A protein and the small-molecule ligand that binds it are described below.
Small molecule (SMILES): O=C([O-])C(=O)[O-]

Sequence of chain 1.A:
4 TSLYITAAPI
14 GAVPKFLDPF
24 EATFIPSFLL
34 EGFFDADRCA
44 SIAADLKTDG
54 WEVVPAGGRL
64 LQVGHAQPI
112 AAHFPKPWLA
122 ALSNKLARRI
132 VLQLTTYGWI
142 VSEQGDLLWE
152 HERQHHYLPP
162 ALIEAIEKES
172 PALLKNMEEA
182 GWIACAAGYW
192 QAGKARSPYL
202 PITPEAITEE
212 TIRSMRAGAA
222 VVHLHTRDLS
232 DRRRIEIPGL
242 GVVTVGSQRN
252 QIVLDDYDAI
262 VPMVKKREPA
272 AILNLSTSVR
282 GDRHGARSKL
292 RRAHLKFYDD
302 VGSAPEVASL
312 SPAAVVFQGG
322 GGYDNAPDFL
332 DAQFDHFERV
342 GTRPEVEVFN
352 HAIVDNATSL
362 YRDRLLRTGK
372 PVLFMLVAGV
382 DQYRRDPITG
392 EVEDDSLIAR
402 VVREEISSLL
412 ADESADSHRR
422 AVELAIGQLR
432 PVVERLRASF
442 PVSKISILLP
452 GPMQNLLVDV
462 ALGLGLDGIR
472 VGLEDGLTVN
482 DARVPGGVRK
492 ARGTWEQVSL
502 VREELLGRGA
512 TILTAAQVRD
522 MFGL

Binding-site contacts:
Ligand atom O1 contacts residue PHE350 of chain 1.A at 3.5 Å.
Ligand atom C1 contacts residue PHE318 of chain 1.A at 4.2 Å (hydrophobic).
Ligand atom O4 contacts residue CO1 of chain 1.B at 2.8 Å.
Ligand atom C2 contacts residue ARG281 of chain 1.A at 4.0 Å.
Ligand atom O3 contacts residue SER279 of chain 1.A at 2.7 Å (h-bond).
Ligand atom O2 contacts residue ARG281 of chain 1.A at 3.2 Å (salt-bridge).
Ligand atom O1 contacts residue SER279 of chain 1.A at 3.5 Å (h-bond).
Ligand atom C2 contacts residue GLU475 of chain 1.A at 4.0 Å.
Ligand atom C1 contacts residue PHE350 of chain 1.A at 4.3 Å (hydrophobic).
Ligand atom C1 contacts residue SER279 of chain 1.A at 3.4 Å.
Ligand atom C2 contacts residue HIS226 of chain 1.A at 4.3 Å.
Ligand atom C1 contacts residue 2KQ1 of chain 1.D at 4.2 Å.
Ligand atom O2 contacts residue 2KQ1 of chain 1.D at 2.8 Å.
Ligand atom C2 contacts residue CO1 of chain 1.B at 4.0 Å.
Ligand atom C1 contacts residue TYR324 of chain 1.A at 3.6 Å (hydrophobic).
Ligand atom O4 contacts residue 2KQ1 of chain 1.D at 2.6 Å (h-bond).
Ligand atom O2 contacts residue PHE350 of chain 1.A at 4.2 Å.
Ligand atom O4 contacts residue GLU475 of chain 1.A at 3.0 Å (salt-bridge).
Ligand atom O2 contacts residue PHE318 of chain 1.A at 3.9 Å.
Ligand atom C2 contacts residue PHE350 of chain 1.A at 4.4 Å (hydrophobic).
Ligand atom O2 contacts residue GLU475 of chain 1.A at 4.4 Å.
Ligand atom O1 contacts residue 2KQ1 of chain 1.D at 4.2 Å.
Ligand atom O3 contacts residue ALA15 of chain 1.A at 3.8 Å.
Ligand atom O1 contacts residue TYR324 of chain 1.A at 2.6 Å (h-bond).
Ligand atom O1 contacts residue ARG281 of chain 1.A at 4.2 Å.
Ligand atom O3 contacts residue HIS226 of chain 1.A at 4.0 Å.
Ligand atom C1 contacts residue ARG281 of chain 1.A at 3.8 Å.
Ligand atom C2 contacts residue 2KQ1 of chain 1.D at 3.2 Å.
Ligand atom O4 contacts residue HIS226 of chain 1.A at 3.4 Å.
Ligand atom O1 contacts residue PHE318 of chain 1.A at 3.7 Å.
Ligand atom O3 contacts residue TYR324 of chain 1.A at 4.0 Å.
Ligand atom O3 contacts residue ARG281 of chain 1.A at 3.1 Å.